This small molecule binds to this protein.
Small molecule (SMILES): O=c1ccn([C@@H]2O[C@H](CO[P](=O)(O)O[P](=O)(O)O[C@H]3O[C@H](CO)[C@H](O)[C@H](O)[C@H]3O)[C@@H](O)[C@H]2O)c(=O)[nH]1

Sequence of chain 1.F:
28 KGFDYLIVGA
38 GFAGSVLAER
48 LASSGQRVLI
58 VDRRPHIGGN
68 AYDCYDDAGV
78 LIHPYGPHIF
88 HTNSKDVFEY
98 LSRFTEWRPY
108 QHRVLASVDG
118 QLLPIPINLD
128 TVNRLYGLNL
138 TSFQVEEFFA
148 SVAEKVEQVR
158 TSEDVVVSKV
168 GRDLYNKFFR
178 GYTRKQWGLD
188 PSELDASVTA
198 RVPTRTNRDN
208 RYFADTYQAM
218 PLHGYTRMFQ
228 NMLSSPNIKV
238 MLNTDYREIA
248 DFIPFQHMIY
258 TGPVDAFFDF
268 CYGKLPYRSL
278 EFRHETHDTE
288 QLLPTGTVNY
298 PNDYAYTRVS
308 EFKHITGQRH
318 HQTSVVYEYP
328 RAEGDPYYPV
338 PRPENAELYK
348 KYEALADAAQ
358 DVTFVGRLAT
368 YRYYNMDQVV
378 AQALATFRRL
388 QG

Binding-site contacts:
Ligand atom O5' contacts residue FAD1 of chain 1.U at 3.5 Å (h-bond).
Ligand atom O2 contacts residue TYR179 of chain 1.F at 3.4 Å.
Ligand atom O2D contacts residue TRP184 of chain 1.F at 3.3 Å (h-bond).
Ligand atom O2A contacts residue ARG198 of chain 1.F at 3.1 Å (salt-bridge).
Ligand atom O4 contacts residue ASN296 of chain 1.F at 3.0 Å (h-bond).
Ligand atom O2 contacts residue PHE176 of chain 1.F at 3.1 Å.
Ligand atom O2B contacts residue TYR370 of chain 1.F at 3.0 Å (h-bond).
Ligand atom C2 contacts residue TYR179 of chain 1.F at 3.6 Å (hydrophobic).
Ligand atom O4' contacts residue FAD1 of chain 1.U at 2.9 Å (h-bond).
Ligand atom O3B contacts residue ARG305 of chain 1.F at 3.1 Å (salt-bridge).
Ligand atom O2' contacts residue FAD1 of chain 1.U at 3.4 Å.
Ligand atom C1' contacts residue ARG305 of chain 1.F at 3.4 Å.
Ligand atom O1B contacts residue ARG305 of chain 1.F at 3.2 Å (salt-bridge).
Ligand atom C2 contacts residue PHE175 of chain 1.F at 3.5 Å (hydrophobic).
Ligand atom N3 contacts residue TYR179 of chain 1.F at 3.4 Å.
Ligand atom O1A contacts residue TYR209 of chain 1.F at 2.8 Å (h-bond).
Ligand atom O2B contacts residue TYR335 of chain 1.F at 3.1 Å.
Ligand atom C1' contacts residue FAD1 of chain 1.U at 3.4 Å.
Ligand atom O2D contacts residue THR180 of chain 1.F at 2.7 Å (h-bond).
Ligand atom C5' contacts residue ARG305 of chain 1.F at 3.3 Å.
Ligand atom N3 contacts residue PHE175 of chain 1.F at 2.7 Å (h-bond).
Ligand atom O3D contacts residue TRP184 of chain 1.F at 3.0 Å (h-bond).
Ligand atom O5' contacts residue ARG305 of chain 1.F at 3.1 Å (salt-bridge).
Ligand atom O2 contacts residue PHE175 of chain 1.F at 3.2 Å (h-bond).
Ligand atom C2' contacts residue FAD1 of chain 1.U at 3.3 Å.
Ligand atom O2' contacts residue ARG198 of chain 1.F at 3.2 Å (salt-bridge).
Ligand atom PB contacts residue TYR370 of chain 1.F at 3.4 Å.
Ligand atom O3' contacts residue PHE210 of chain 1.F at 3.3 Å.
Ligand atom C4 contacts residue ASN296 of chain 1.F at 3.6 Å.
Ligand atom O3D contacts residue VAL195 of chain 1.F at 3.7 Å.
Ligand atom O3A contacts residue TYR370 of chain 1.F at 2.9 Å (h-bond).
Ligand atom O6' contacts residue HIS109 of chain 1.F at 3.3 Å (h-bond).
Ligand atom O2 contacts residue THR180 of chain 1.F at 3.5 Å (h-bond).
Ligand atom O2D contacts residue VAL195 of chain 1.F at 3.5 Å.
Ligand atom O4' contacts residue PHE210 of chain 1.F at 3.0 Å.
Ligand atom C5 contacts residue ASN296 of chain 1.F at 3.5 Å.
Ligand atom C4 contacts residue PHE175 of chain 1.F at 3.7 Å (hydrophobic).
Ligand atom C4 contacts residue TYR179 of chain 1.F at 3.7 Å (hydrophobic).
Ligand atom C2D contacts residue THR180 of chain 1.F at 3.5 Å.
Ligand atom O1B contacts residue TYR335 of chain 1.F at 3.1 Å (h-bond).